Sequence of chain 2.A:
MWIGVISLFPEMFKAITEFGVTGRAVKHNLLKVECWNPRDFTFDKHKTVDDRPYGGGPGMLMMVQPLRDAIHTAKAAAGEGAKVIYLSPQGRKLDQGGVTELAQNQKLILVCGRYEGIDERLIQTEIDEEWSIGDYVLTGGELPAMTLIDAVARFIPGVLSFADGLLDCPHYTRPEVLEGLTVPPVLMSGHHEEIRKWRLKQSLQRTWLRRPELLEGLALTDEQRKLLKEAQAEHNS

Binding-site contacts:
Ligand atom N16 contacts residue ILE133 of chain 2.A at 3.3 Å (h-bond).
Ligand atom N14 contacts residue TYR136 of chain 2.A at 2.6 Å (h-bond).
Ligand atom C12 contacts residue LEU138 of chain 2.A at 3.9 Å (hydrophobic).
Ligand atom C6 contacts residue THR139 of chain 2.A at 3.7 Å.
Ligand atom O13 contacts residue TYR136 of chain 2.A at 3.8 Å.
Ligand atom C12 contacts residue PRO89 of chain 2.A at 3.8 Å (hydrophobic).
Ligand atom C10 contacts residue PRO144 of chain 2.A at 3.9 Å (hydrophobic).
Ligand atom C12 contacts residue TYR136 of chain 2.A at 3.6 Å (hydrophobic).
Ligand atom C15 contacts residue TYR136 of chain 2.A at 3.3 Å (hydrophobic).
Ligand atom C3 contacts residue LEU87 of chain 2.A at 3.6 Å (hydrophobic).
Ligand atom C2 contacts residue GLY113 of chain 2.A at 3.8 Å.
Ligand atom N14 contacts residue GLY134 of chain 2.A at 4.0 Å.
Ligand atom S9 contacts residue LEU87 of chain 2.A at 3.5 Å.
Ligand atom C15 contacts residue ILE133 of chain 2.A at 4.0 Å (hydrophobic).
Ligand atom O13 contacts residue PRO89 of chain 2.A at 3.8 Å.
Ligand atom C8 contacts residue LEU87 of chain 2.A at 3.1 Å (hydrophobic).
Ligand atom C6 contacts residue LEU138 of chain 2.A at 3.3 Å (hydrophobic).
Ligand atom C5 contacts residue GLY140 of chain 2.A at 3.6 Å.
Ligand atom C8 contacts residue GLY141 of chain 2.A at 3.9 Å.
Ligand atom C4 contacts residue GLY140 of chain 2.A at 4.0 Å.
Ligand atom C2 contacts residue TYR86 of chain 2.A at 4.0 Å (hydrophobic).
Ligand atom S9 contacts residue TRP131 of chain 2.A at 4.0 Å.
Ligand atom N16 contacts residue SER132 of chain 2.A at 3.5 Å (h-bond).
Ligand atom C15 contacts residue GLY134 of chain 2.A at 3.2 Å.
Ligand atom C6 contacts residue GLY140 of chain 2.A at 3.5 Å.
Ligand atom C5 contacts residue LEU138 of chain 2.A at 3.5 Å (hydrophobic).
Ligand atom C1 contacts residue GLY113 of chain 2.A at 3.8 Å.
Ligand atom S9 contacts residue SER88 of chain 2.A at 3.4 Å (h-bond).
Ligand atom C10 contacts residue PRO89 of chain 2.A at 4.0 Å (hydrophobic).
Ligand atom O13 contacts residue VAL137 of chain 2.A at 3.8 Å.
Ligand atom N16 contacts residue GLY134 of chain 2.A at 4.0 Å.
Ligand atom C7 contacts residue PRO89 of chain 2.A at 3.9 Å (hydrophobic).
Ligand atom C10 contacts residue SER88 of chain 2.A at 4.1 Å.
Ligand atom C15 contacts residue SER132 of chain 2.A at 3.6 Å.
Ligand atom C8 contacts residue SER88 of chain 2.A at 3.5 Å.
Ligand atom C1 contacts residue TYR115 of chain 2.A at 3.9 Å (hydrophobic).
Ligand atom O13 contacts residue LEU138 of chain 2.A at 3.0 Å (h-bond).
Ligand atom S9 contacts residue PRO144 of chain 2.A at 3.5 Å.
Ligand atom C11 contacts residue PRO89 of chain 2.A at 3.8 Å (hydrophobic).
Ligand atom C8 contacts residue PRO144 of chain 2.A at 3.9 Å (hydrophobic).

A protein and the small-molecule ligand that binds it are described below.
Small molecule (SMILES): O=c1[nH]cnc2scc(-c3ccccc3)c12